Sequence of chain 1.B:
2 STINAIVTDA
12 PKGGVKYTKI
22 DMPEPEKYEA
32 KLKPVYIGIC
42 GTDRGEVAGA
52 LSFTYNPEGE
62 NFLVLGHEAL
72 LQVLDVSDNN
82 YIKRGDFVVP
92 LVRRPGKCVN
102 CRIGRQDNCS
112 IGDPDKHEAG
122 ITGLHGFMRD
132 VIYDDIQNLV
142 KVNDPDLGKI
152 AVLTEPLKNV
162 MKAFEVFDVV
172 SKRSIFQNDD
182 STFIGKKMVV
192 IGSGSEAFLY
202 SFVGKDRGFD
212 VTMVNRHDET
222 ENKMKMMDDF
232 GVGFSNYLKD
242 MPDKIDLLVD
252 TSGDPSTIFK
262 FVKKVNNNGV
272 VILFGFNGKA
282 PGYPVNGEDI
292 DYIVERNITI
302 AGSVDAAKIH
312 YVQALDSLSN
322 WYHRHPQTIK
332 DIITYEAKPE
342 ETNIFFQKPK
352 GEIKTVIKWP

Binding-site contacts:
Ligand atom O2 contacts residue GLU156 of chain 1.B at 2.4 Å (salt-bridge).
Ligand atom O4 contacts residue ASP306 of chain 1.B at 2.7 Å (salt-bridge).
Ligand atom C2 contacts residue DN41 of chain 1.K at 4.2 Å.
Ligand atom O6 contacts residue GLU296 of chain 1.D at 3.1 Å (salt-bridge).
Ligand atom O2 contacts residue DN41 of chain 1.K at 4.0 Å.
Ligand atom C3 contacts residue LYS159 of chain 1.B at 4.0 Å.
Ligand atom O2 contacts residue HIS68 of chain 1.B at 4.1 Å.
Ligand atom C1 contacts residue DN41 of chain 1.K at 3.3 Å.
Ligand atom O3 contacts residue LYS159 of chain 1.B at 3.1 Å (salt-bridge).
Ligand atom C2 contacts residue ASN160 of chain 1.B at 4.1 Å.
Ligand atom O4 contacts residue VAL305 of chain 1.B at 4.1 Å.
Ligand atom O1 contacts residue HIS68 of chain 1.B at 3.3 Å (h-bond).
Ligand atom O6 contacts residue PHE54 of chain 1.B at 4.1 Å.
Ligand atom C3 contacts residue GLU156 of chain 1.B at 4.0 Å.
Ligand atom C3 contacts residue ASP306 of chain 1.B at 3.5 Å.
Ligand atom O4 contacts residue GLU119 of chain 1.B at 2.8 Å (salt-bridge).
Ligand atom C5 contacts residue VAL305 of chain 1.B at 4.3 Å (hydrophobic).
Ligand atom O1 contacts residue DN41 of chain 1.K at 3.3 Å.
Ligand atom C4 contacts residue ILE122 of chain 1.B at 4.2 Å (hydrophobic).
Ligand atom O1 contacts residue THR43 of chain 1.B at 3.4 Å (h-bond).
Ligand atom O6 contacts residue GLU119 of chain 1.B at 3.7 Å.
Ligand atom O4 contacts residue ARG94 of chain 1.B at 3.6 Å.
Ligand atom O5 contacts residue DN41 of chain 1.K at 4.2 Å.
Ligand atom O2 contacts residue ASN160 of chain 1.B at 2.9 Å (h-bond).
Ligand atom C1 contacts residue ASN160 of chain 1.B at 4.3 Å.
Ligand atom C1 contacts residue THR43 of chain 1.B at 4.2 Å.
Ligand atom O1 contacts residue CYS41 of chain 1.B at 4.0 Å.
Ligand atom O3 contacts residue VAL93 of chain 1.B at 3.6 Å.
Ligand atom O5 contacts residue ILE122 of chain 1.B at 4.2 Å.
Ligand atom C4 contacts residue GLU119 of chain 1.B at 3.8 Å.
Ligand atom O5 contacts residue THR43 of chain 1.B at 3.9 Å.
Ligand atom O1 contacts residue ZN1 of chain 1.I at 3.6 Å.
Ligand atom O2 contacts residue LYS159 of chain 1.B at 3.7 Å.
Ligand atom C4 contacts residue ASP306 of chain 1.B at 3.6 Å.
Ligand atom C6 contacts residue GLU296 of chain 1.D at 4.3 Å.
Ligand atom C6 contacts residue ILE122 of chain 1.B at 4.0 Å (hydrophobic).
Ligand atom C2 contacts residue GLU156 of chain 1.B at 3.3 Å.
Ligand atom O3 contacts residue GLU156 of chain 1.B at 3.5 Å (salt-bridge).
Ligand atom O3 contacts residue ASP306 of chain 1.B at 2.9 Å (salt-bridge).
Ligand atom C2 contacts residue HIS68 of chain 1.B at 4.0 Å.

The small molecule below binds the protein below.
Small molecule (SMILES): OC[C@H]1O[C@@H](O)[C@H](O)[C@@H](O)[C@@H]1O

Sequence of chain 1.D:
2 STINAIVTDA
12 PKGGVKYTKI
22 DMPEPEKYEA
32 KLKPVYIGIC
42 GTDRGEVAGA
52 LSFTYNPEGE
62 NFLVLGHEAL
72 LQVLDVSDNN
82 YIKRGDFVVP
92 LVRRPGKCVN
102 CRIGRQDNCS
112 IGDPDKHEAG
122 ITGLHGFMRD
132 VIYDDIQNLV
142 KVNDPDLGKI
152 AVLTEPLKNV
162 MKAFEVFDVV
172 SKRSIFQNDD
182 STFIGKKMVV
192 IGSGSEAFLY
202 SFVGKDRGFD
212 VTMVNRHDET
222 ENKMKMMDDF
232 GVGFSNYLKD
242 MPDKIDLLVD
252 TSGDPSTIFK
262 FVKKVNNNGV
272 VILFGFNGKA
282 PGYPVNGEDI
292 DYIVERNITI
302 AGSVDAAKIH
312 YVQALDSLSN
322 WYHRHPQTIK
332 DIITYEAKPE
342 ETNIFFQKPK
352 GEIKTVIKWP